Binding-site contacts:
Ligand atom C11 contacts residue ASN40 of chain 1.B at 4.1 Å.
Ligand atom C16 contacts residue MET90 of chain 1.B at 4.0 Å (hydrophobic).
Ligand atom C18 contacts residue VAL66 of chain 1.B at 4.2 Å (hydrophobic).
Ligand atom C11 contacts residue TRP120 of chain 1.B at 3.6 Å (hydrophobic).
Ligand atom C25 contacts residue MET90 of chain 1.B at 3.6 Å (hydrophobic).
Ligand atom C19 contacts residue VAL66 of chain 1.B at 4.2 Å (hydrophobic).
Ligand atom C10 contacts residue ASN40 of chain 1.B at 3.5 Å.
Ligand atom C19 contacts residue LEU61 of chain 1.B at 4.1 Å (hydrophobic).
Ligand atom O1 contacts residue TYR16 of chain 1.B at 2.5 Å (h-bond).
Ligand atom C5 contacts residue VAL20 of chain 1.B at 4.1 Å (hydrophobic).
Ligand atom C4 contacts residue ASN40 of chain 1.B at 4.2 Å.
Ligand atom C16 contacts residue LEU99 of chain 1.B at 3.9 Å (hydrophobic).
Ligand atom C24 contacts residue LEU99 of chain 1.B at 3.7 Å (hydrophobic).
Ligand atom C26 contacts residue MET90 of chain 1.B at 3.6 Å (hydrophobic).
Ligand atom C13 contacts residue VAL88 of chain 1.B at 4.2 Å (hydrophobic).
Ligand atom C18 contacts residue GLY60 of chain 1.B at 4.0 Å.
Ligand atom C10 contacts residue TRP120 of chain 1.B at 3.6 Å (hydrophobic).
Ligand atom C2 contacts residue ASN40 of chain 1.B at 3.4 Å.
Ligand atom C1 contacts residue TYR16 of chain 1.B at 3.3 Å (hydrophobic).
Ligand atom C3 contacts residue ASN40 of chain 1.B at 3.4 Å.
Ligand atom C1 contacts residue PHE86 of chain 1.B at 3.7 Å (hydrophobic).
Ligand atom C10 contacts residue VAL101 of chain 1.B at 4.1 Å (hydrophobic).
Ligand atom O1 contacts residue PHE86 of chain 1.B at 3.7 Å.
Ligand atom C24 contacts residue MET90 of chain 1.B at 4.2 Å (hydrophobic).
Ligand atom O26 contacts residue MET90 of chain 1.B at 3.0 Å.
Ligand atom C2 contacts residue ASP103 of chain 1.B at 3.9 Å.
Ligand atom C11 contacts residue LEU99 of chain 1.B at 3.6 Å (hydrophobic).
Ligand atom C1 contacts residue ASN40 of chain 1.B at 4.1 Å.
Ligand atom C24 contacts residue TRP120 of chain 1.B at 3.8 Å (hydrophobic).
Ligand atom C6 contacts residue VAL20 of chain 1.B at 4.1 Å (hydrophobic).
Ligand atom C1 contacts residue ASP103 of chain 1.B at 3.7 Å.
Ligand atom C19 contacts residue VAL88 of chain 1.B at 3.8 Å (hydrophobic).
Ligand atom C18 contacts residue VAL88 of chain 1.B at 4.0 Å (hydrophobic).
Ligand atom C17 contacts residue MET90 of chain 1.B at 4.3 Å (hydrophobic).
Ligand atom C6 contacts residue TYR16 of chain 1.B at 3.3 Å (hydrophobic).
Ligand atom C2 contacts residue PHE86 of chain 1.B at 3.6 Å (hydrophobic).
Ligand atom O1 contacts residue ASP103 of chain 1.B at 2.5 Å (salt-bridge).
Ligand atom C2 contacts residue ALA118 of chain 1.B at 4.1 Å (hydrophobic).
Ligand atom C4 contacts residue VAL88 of chain 1.B at 4.2 Å (hydrophobic).
Ligand atom C12 contacts residue LEU99 of chain 1.B at 4.1 Å (hydrophobic).

Sequence of chain 1.B:
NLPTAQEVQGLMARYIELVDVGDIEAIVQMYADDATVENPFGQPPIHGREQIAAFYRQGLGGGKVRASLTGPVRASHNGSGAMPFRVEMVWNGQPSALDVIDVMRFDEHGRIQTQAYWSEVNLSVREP

The protein below binds the small molecule below.
Small molecule (SMILES): C[C@]12CCc3c(ccc4cc(O)ccc34)[C@@H]1CCC2=O